Sequence of chain 1.A:
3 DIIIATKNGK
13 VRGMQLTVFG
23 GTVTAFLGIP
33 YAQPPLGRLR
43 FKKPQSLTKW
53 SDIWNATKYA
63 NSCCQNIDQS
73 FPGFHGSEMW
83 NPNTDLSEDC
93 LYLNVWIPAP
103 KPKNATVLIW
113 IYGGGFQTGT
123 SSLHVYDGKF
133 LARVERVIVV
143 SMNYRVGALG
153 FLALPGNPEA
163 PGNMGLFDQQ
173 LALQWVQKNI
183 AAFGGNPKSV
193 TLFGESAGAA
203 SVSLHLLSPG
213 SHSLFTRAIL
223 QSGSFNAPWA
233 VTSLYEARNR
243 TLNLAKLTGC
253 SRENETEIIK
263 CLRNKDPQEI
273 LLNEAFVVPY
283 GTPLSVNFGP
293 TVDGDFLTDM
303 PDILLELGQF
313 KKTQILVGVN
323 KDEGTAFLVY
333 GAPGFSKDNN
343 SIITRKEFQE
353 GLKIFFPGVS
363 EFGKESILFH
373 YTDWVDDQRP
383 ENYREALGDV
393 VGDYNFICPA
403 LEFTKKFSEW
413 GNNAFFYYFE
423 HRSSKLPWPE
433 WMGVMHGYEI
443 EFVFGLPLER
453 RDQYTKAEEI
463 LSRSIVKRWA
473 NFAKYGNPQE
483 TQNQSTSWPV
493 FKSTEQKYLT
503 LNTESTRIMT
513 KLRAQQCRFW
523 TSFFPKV

This small molecule binds to this protein.
Small molecule (SMILES): CC(=O)N[C@H]1[C@H]([C@H](O)[C@H](O)CO)O[C@@](O[C@@H]2[C@@H](O)[C@H](O)O[C@H](CO)[C@@H]2O)(C(=O)O)C[C@@H]1O

Binding-site contacts:
Ligand atom O10 contacts residue ASN63 of chain 1.A at 3.2 Å (h-bond).
Ligand atom O10 contacts residue ASP87 of chain 1.A at 3.7 Å.
Ligand atom N5 contacts residue ASN63 of chain 1.A at 4.3 Å.
Ligand atom C1 contacts residue LYS60 of chain 1.A at 4.3 Å.
Ligand atom O4 contacts residue LYS60 of chain 1.A at 4.2 Å.
Ligand atom C10 contacts residue ASN63 of chain 1.A at 3.8 Å.
Ligand atom O1B contacts residue LYS60 of chain 1.A at 3.1 Å.
Ligand atom C4 contacts residue LYS60 of chain 1.A at 4.2 Å.
Ligand atom C3 contacts residue LYS60 of chain 1.A at 4.5 Å.